The protein below binds the small molecule below.
Small molecule (SMILES): C[C@@H](OP(=O)(O)O)C(=O)O

Sequence of chain 1.H:
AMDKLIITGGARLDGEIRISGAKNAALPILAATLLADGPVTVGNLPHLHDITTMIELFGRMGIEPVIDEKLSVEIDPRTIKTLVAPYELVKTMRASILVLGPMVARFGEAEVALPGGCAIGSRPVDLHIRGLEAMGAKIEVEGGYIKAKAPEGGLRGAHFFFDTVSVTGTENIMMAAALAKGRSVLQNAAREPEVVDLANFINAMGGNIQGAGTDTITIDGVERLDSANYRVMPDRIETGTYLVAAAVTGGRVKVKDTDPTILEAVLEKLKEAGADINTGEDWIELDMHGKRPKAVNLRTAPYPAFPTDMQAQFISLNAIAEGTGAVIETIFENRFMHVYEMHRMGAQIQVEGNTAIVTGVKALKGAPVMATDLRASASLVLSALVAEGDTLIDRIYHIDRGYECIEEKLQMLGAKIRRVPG

Binding-site contacts:
Ligand atom O2 contacts residue ARG96 of chain 1.H at 4.1 Å.
Ligand atom C1 contacts residue CYS120 of chain 1.H at 2.8 Å (hydrophobic).
Ligand atom C3 contacts residue ARG403 of chain 1.H at 4.4 Å.
Ligand atom C2 contacts residue ARG125 of chain 1.H at 4.3 Å.
Ligand atom P contacts residue ARG96 of chain 1.H at 4.1 Å.
Ligand atom C3 contacts residue ILE122 of chain 1.H at 4.2 Å (hydrophobic).
Ligand atom O1P contacts residue THR94 of chain 1.H at 3.7 Å.
Ligand atom O2' contacts residue MG1 of chain 1.IA at 2.2 Å.
Ligand atom O3P contacts residue ARG403 of chain 1.H at 3.0 Å (salt-bridge).
Ligand atom P contacts residue ARG125 of chain 1.H at 4.3 Å.
Ligand atom P contacts residue MG1 of chain 1.IA at 3.4 Å.
Ligand atom C1 contacts residue ALA121 of chain 1.H at 3.8 Å (hydrophobic).
Ligand atom P contacts residue ARG403 of chain 1.H at 3.7 Å.
Ligand atom C1 contacts residue MG1 of chain 1.IA at 2.7 Å.
Ligand atom C3 contacts residue ARG125 of chain 1.H at 4.4 Å.
Ligand atom O2P contacts residue MET95 of chain 1.H at 3.8 Å.
Ligand atom C3 contacts residue MG1 of chain 1.IA at 4.1 Å.
Ligand atom O1 contacts residue CYS120 of chain 1.H at 3.5 Å (h-bond).
Ligand atom C2 contacts residue CYS120 of chain 1.H at 1.7 Å (hydrophobic).
Ligand atom O2' contacts residue ALA121 of chain 1.H at 4.3 Å.
Ligand atom O1P contacts residue ARG403 of chain 1.H at 2.9 Å (salt-bridge).
Ligand atom O1 contacts residue ALA121 of chain 1.H at 3.5 Å (h-bond).
Ligand atom O2P contacts residue MG1 of chain 1.IA at 3.9 Å.
Ligand atom O2 contacts residue MG1 of chain 1.IA at 3.9 Å.
Ligand atom O2' contacts residue GLY119 of chain 1.H at 3.7 Å.
Ligand atom O2P contacts residue THR94 of chain 1.H at 4.4 Å.
Ligand atom O3P contacts residue ARG125 of chain 1.H at 3.8 Å.
Ligand atom C3 contacts residue CYS120 of chain 1.H at 2.7 Å (hydrophobic).
Ligand atom C3 contacts residue LEU376 of chain 1.H at 3.8 Å (hydrophobic).
Ligand atom O1P contacts residue MG1 of chain 1.IA at 2.2 Å.
Ligand atom O3P contacts residue MET95 of chain 1.H at 4.4 Å.
Ligand atom O1 contacts residue MG1 of chain 1.IA at 3.0 Å.
Ligand atom O2P contacts residue ARG96 of chain 1.H at 3.0 Å (salt-bridge).
Ligand atom O3P contacts residue ARG96 of chain 1.H at 3.9 Å.
Ligand atom C2 contacts residue ALA121 of chain 1.H at 4.1 Å (hydrophobic).
Ligand atom O2 contacts residue CYS120 of chain 1.H at 2.3 Å (h-bond).
Ligand atom C2 contacts residue MG1 of chain 1.IA at 3.7 Å.
Ligand atom P contacts residue CYS120 of chain 1.H at 3.9 Å.
Ligand atom O2' contacts residue CYS120 of chain 1.H at 3.5 Å (h-bond).
Ligand atom O2 contacts residue ARG125 of chain 1.H at 3.6 Å (salt-bridge).